A small-molecule ligand and the protein it binds are described below.
Small molecule (SMILES): CCO/N=C/c1ccc(OCC[C@@H](C)CCN2CCN(c3ccnc(N)c3)C2=O)cc1

Binding-site contacts:
Ligand atom CAG contacts residue ASN228 of chain 18.A at 3.3 Å.
Ligand atom NAC contacts residue ALA275 of chain 18.A at 3.5 Å.
Ligand atom CAY contacts residue THR114 of chain 18.A at 3.8 Å.
Ligand atom CAZ contacts residue VAL192 of chain 18.A at 3.6 Å (hydrophobic).
Ligand atom CAS contacts residue TYR201 of chain 18.A at 3.7 Å (hydrophobic).
Ligand atom NAC contacts residue THR114 of chain 18.A at 3.1 Å (h-bond).
Ligand atom CAM contacts residue PRO177 of chain 18.A at 3.6 Å (hydrophobic).
Ligand atom CAB contacts residue PHE131 of chain 18.A at 3.8 Å (hydrophobic).
Ligand atom CAF contacts residue TRP203 of chain 18.A at 3.7 Å (hydrophobic).
Ligand atom CAQ contacts residue ILE113 of chain 18.A at 3.9 Å (hydrophobic).
Ligand atom CAI contacts residue PHE155 of chain 18.A at 3.1 Å (hydrophobic).
Ligand atom CAN contacts residue PHE135 of chain 18.A at 3.4 Å (hydrophobic).
Ligand atom OAV contacts residue VAL190 of chain 18.A at 3.9 Å.
Ligand atom OAD contacts residue ILE113 of chain 18.A at 3.1 Å (h-bond).
Ligand atom CAA contacts residue SER178 of chain 18.A at 3.5 Å.
Ligand atom CAM contacts residue PHE155 of chain 18.A at 3.8 Å (hydrophobic).
Ligand atom CAJ contacts residue PHE135 of chain 18.A at 3.1 Å (hydrophobic).
Ligand atom CBB contacts residue ASN228 of chain 18.A at 3.7 Å.
Ligand atom CAB contacts residue PHE135 of chain 18.A at 3.8 Å (hydrophobic).
Ligand atom OAW contacts residue ILE111 of chain 18.A at 3.2 Å.
Ligand atom CAR contacts residue TYR201 of chain 18.A at 3.2 Å (hydrophobic).
Ligand atom CAR contacts residue ASN228 of chain 18.A at 3.7 Å.
Ligand atom CAH contacts residue PHE135 of chain 18.A at 3.4 Å (hydrophobic).
Ligand atom OAW contacts residue MET195 of chain 18.A at 3.5 Å.
Ligand atom CAA contacts residue PRO177 of chain 18.A at 3.5 Å (hydrophobic).
Ligand atom CAS contacts residue ASN228 of chain 18.A at 3.8 Å.
Ligand atom CAK contacts residue PHE155 of chain 18.A at 2.9 Å (hydrophobic).
Ligand atom CAL contacts residue THR114 of chain 18.A at 3.8 Å.
Ligand atom CAF contacts residue ASN228 of chain 18.A at 3.8 Å.
Ligand atom CAJ contacts residue VAL192 of chain 18.A at 3.7 Å (hydrophobic).
Ligand atom CBA contacts residue ILE111 of chain 18.A at 3.7 Å (hydrophobic).
Ligand atom NBE contacts residue TRP203 of chain 18.A at 3.8 Å.
Ligand atom CAA contacts residue TYR153 of chain 18.A at 3.9 Å (hydrophobic).
Ligand atom CAF contacts residue GLN202 of chain 18.A at 3.5 Å.
Ligand atom OAD contacts residue ASP112 of chain 18.A at 3.4 Å.
Ligand atom CAH contacts residue VAL192 of chain 18.A at 3.5 Å (hydrophobic).
Ligand atom CAG contacts residue GLN202 of chain 18.A at 3.5 Å.
Ligand atom NAT contacts residue PHE155 of chain 18.A at 3.6 Å.
Ligand atom CAE contacts residue PHE137 of chain 18.A at 3.9 Å (hydrophobic).
Ligand atom CAA contacts residue VAL179 of chain 18.A at 3.1 Å (hydrophobic).

Sequence of chain 18.A:
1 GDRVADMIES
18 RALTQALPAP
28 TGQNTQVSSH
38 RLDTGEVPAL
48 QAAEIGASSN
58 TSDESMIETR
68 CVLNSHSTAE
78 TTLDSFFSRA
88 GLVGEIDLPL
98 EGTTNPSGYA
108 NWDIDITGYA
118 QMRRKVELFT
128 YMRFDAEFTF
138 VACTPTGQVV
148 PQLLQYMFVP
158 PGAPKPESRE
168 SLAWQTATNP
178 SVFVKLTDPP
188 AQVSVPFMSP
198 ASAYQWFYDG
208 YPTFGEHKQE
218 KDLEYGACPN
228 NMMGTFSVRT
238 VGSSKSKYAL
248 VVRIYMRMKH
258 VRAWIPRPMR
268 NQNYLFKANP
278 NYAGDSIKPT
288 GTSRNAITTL

Sequence of chain 19.C:
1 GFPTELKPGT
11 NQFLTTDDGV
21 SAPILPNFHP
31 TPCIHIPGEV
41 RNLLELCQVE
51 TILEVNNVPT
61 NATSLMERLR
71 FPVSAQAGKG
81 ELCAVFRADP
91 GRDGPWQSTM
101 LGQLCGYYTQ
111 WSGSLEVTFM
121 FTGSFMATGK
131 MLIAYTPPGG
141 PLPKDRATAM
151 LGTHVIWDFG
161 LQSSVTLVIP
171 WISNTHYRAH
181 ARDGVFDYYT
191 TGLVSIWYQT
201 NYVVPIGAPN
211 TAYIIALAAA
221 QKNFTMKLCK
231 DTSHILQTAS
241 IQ

Sequence of chain 18.C:
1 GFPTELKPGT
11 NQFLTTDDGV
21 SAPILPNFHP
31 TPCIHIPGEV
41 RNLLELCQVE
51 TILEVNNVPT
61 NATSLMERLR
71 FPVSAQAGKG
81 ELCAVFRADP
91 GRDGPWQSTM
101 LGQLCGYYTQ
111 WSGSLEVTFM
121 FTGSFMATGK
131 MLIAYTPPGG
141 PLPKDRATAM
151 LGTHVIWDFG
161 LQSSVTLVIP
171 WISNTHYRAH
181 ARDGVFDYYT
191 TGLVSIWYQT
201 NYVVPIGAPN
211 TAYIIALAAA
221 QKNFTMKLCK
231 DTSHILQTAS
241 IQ